The protein below binds the small molecule below.
Small molecule (SMILES): [H]/N=C(\N)c1cc(-c2ccccc2)c(CNC(=O)c2cccc3c2OCC3)s1

Binding-site contacts:
Ligand atom O14 contacts residue LEU232 of chain 2.A at 4.4 Å.
Ligand atom C16 contacts residue LEU232 of chain 2.A at 3.7 Å (hydrophobic).
Ligand atom C17 contacts residue ARG229 of chain 2.A at 4.5 Å.
Ligand atom C19 contacts residue LEU232 of chain 2.A at 4.0 Å (hydrophobic).
Ligand atom O14 contacts residue THR236 of chain 2.A at 4.0 Å.
Ligand atom C19 contacts residue PHE203 of chain 2.A at 4.2 Å (hydrophobic).
Ligand atom C04 contacts residue THR236 of chain 2.A at 4.1 Å.
Ligand atom N09 contacts residue THR236 of chain 2.A at 4.3 Å.
Ligand atom C02 contacts residue THR236 of chain 2.A at 4.1 Å.
Ligand atom C20 contacts residue LYS200 of chain 2.A at 3.8 Å.
Ligand atom C15 contacts residue THR233 of chain 2.A at 3.2 Å.
Ligand atom N03 contacts residue ILE196 of chain 2.A at 3.9 Å.
Ligand atom S21 contacts residue THR236 of chain 2.A at 4.2 Å.
Ligand atom C20 contacts residue LEU232 of chain 2.A at 4.5 Å (hydrophobic).
Ligand atom O11 contacts residue LYS200 of chain 2.A at 4.4 Å.
Ligand atom N03 contacts residue THR236 of chain 2.A at 4.0 Å.
Ligand atom C18 contacts residue ARG229 of chain 2.A at 4.4 Å.
Ligand atom C15 contacts residue ARG229 of chain 2.A at 4.2 Å.
Ligand atom C13 contacts residue LEU232 of chain 2.A at 4.2 Å (hydrophobic).
Ligand atom C02 contacts residue ILE196 of chain 2.A at 3.8 Å (hydrophobic).
Ligand atom C07 contacts residue THR236 of chain 2.A at 4.3 Å.
Ligand atom C17 contacts residue LEU232 of chain 2.A at 3.9 Å (hydrophobic).
Ligand atom C16 contacts residue ARG229 of chain 2.A at 3.5 Å.
Ligand atom C15 contacts residue LEU232 of chain 2.A at 3.8 Å (hydrophobic).
Ligand atom C19 contacts residue LYS200 of chain 2.A at 4.4 Å.
Ligand atom C16 contacts residue THR233 of chain 2.A at 3.3 Å.
Ligand atom C15 contacts residue THR236 of chain 2.A at 4.4 Å.
Ligand atom N01 contacts residue ILE196 of chain 2.A at 3.4 Å.
Ligand atom C18 contacts residue LEU232 of chain 2.A at 3.8 Å (hydrophobic).

Sequence of chain 2.A:
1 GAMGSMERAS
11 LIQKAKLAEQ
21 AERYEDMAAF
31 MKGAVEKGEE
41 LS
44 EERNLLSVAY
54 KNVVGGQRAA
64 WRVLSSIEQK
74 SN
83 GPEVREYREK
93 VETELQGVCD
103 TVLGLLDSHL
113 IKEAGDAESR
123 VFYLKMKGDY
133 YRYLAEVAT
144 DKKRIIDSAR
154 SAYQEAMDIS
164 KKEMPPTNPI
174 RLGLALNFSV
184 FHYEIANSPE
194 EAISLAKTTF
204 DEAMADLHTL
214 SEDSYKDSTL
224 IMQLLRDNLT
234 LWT